Sequence of chain 1.A:
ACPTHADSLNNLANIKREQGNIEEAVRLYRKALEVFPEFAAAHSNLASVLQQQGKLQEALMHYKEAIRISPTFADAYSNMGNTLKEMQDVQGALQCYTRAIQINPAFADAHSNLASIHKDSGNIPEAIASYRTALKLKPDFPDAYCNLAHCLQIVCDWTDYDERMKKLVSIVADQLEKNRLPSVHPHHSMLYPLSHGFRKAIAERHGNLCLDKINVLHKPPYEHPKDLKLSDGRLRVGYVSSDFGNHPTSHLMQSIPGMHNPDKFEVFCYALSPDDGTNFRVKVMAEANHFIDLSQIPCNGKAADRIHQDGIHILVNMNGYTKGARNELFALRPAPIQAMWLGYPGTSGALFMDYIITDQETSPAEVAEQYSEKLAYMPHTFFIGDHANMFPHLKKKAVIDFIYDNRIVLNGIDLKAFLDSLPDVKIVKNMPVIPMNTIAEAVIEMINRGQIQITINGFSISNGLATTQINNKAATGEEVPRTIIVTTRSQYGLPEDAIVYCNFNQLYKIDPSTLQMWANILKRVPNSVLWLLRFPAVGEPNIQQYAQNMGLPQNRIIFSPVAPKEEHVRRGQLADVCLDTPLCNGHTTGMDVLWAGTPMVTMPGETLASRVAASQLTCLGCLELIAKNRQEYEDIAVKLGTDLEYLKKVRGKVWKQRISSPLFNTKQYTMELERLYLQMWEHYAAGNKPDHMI

This small molecule binds to this protein.
Small molecule (SMILES): CCCC(=O)NCCCCCC(=O)N[C@H]1[C@@H](OP(=O)(O)OP(=O)(O)OC[C@H]2O[C@@H](n3ccc(=O)[nH]c3=O)[C@H](O)[C@@H]2O)O[C@H](CO)[C@@H](O)[C@@H]1O

Binding-site contacts:
Ligand atom O6 contacts residue GLN530 of chain 1.A at 3.3 Å (h-bond).
Ligand atom O1 contacts residue HIS190 of chain 1.A at 3.2 Å.
Ligand atom O5 contacts residue LYS533 of chain 1.A at 2.6 Å (salt-bridge).
Ligand atom O16 contacts residue THR251 of chain 1.A at 2.6 Å (h-bond).
Ligand atom O1 contacts residue HIS152 of chain 1.A at 2.5 Å (h-bond).
Ligand atom C34 contacts residue LEU344 of chain 1.A at 3.4 Å (hydrophobic).
Ligand atom O13 contacts residue HIS592 of chain 1.A at 3.2 Å.
Ligand atom C30 contacts residue ASP616 of chain 1.A at 3.4 Å.
Ligand atom C23 contacts residue GLN530 of chain 1.A at 3.4 Å.
Ligand atom P2 contacts residue GLN530 of chain 1.A at 3.3 Å.
Ligand atom O9 contacts residue GLN530 of chain 1.A at 3.3 Å (h-bond).
Ligand atom O17 contacts residue PHE385 of chain 1.A at 3.4 Å.
Ligand atom O13 contacts residue LYS589 of chain 1.A at 2.7 Å (salt-bridge).
Ligand atom O4 contacts residue THR612 of chain 1.A at 2.9 Å (h-bond).
Ligand atom O11 contacts residue VAL586 of chain 1.A at 3.4 Å.
Ligand atom O18 contacts residue HIS611 of chain 1.A at 3.1 Å (h-bond).
Ligand atom O8 contacts residue GLN530 of chain 1.A at 2.6 Å (h-bond).
Ligand atom N5 contacts residue HIS592 of chain 1.A at 3.2 Å.
Ligand atom O11 contacts residue ALA587 of chain 1.A at 2.9 Å (h-bond).
Ligand atom N5 contacts residue ALA587 of chain 1.A at 2.8 Å (h-bond).
Ligand atom C35 contacts residue HIS611 of chain 1.A at 3.5 Å.
Ligand atom O2 contacts residue HIS189 of chain 1.A at 2.7 Å (h-bond).
Ligand atom O12 contacts residue ALA587 of chain 1.A at 3.4 Å (h-bond).
Ligand atom O7 contacts residue PRO250 of chain 1.A at 3.3 Å.
Ligand atom O4 contacts residue HIS611 of chain 1.A at 3.2 Å (h-bond).
Ligand atom C28 contacts residue HIS592 of chain 1.A at 3.3 Å.
Ligand atom C19 contacts residue CYS608 of chain 1.A at 3.5 Å (hydrophobic).
Ligand atom C27 contacts residue HIS592 of chain 1.A at 3.3 Å.
Ligand atom N3 contacts residue HIS611 of chain 1.A at 3.0 Å (h-bond).
Ligand atom O17 contacts residue LEU344 of chain 1.A at 2.8 Å (h-bond).
Ligand atom O14 contacts residue THR612 of chain 1.A at 3.4 Å.
Ligand atom O3 contacts residue THR612 of chain 1.A at 3.4 Å (h-bond).
Ligand atom O11 contacts residue LEU557 of chain 1.A at 3.5 Å.
Ligand atom O14 contacts residue PRO250 of chain 1.A at 3.4 Å.
Ligand atom O13 contacts residue ASP616 of chain 1.A at 2.6 Å (salt-bridge).
Ligand atom C16 contacts residue HIS189 of chain 1.A at 3.5 Å.
Ligand atom O11 contacts residue ARG595 of chain 1.A at 3.1 Å (salt-bridge).
Ligand atom O14 contacts residue LYS589 of chain 1.A at 2.8 Å (salt-bridge).
Ligand atom C20 contacts residue PRO347 of chain 1.A at 3.4 Å (hydrophobic).
Ligand atom O7 contacts residue THR612 of chain 1.A at 2.8 Å (h-bond).